The protein below binds the small molecule below.
Small molecule (SMILES): CSc1cccc(Nc2c3cccc-3[nH]c3ccccc23)c1

Sequence of chain 1.B:
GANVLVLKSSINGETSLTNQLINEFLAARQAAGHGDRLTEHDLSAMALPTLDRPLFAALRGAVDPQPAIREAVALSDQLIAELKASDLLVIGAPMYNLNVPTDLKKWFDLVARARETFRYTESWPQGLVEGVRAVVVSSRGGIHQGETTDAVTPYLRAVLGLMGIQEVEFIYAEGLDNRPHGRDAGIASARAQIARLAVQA

Sequence of chain 1.E:
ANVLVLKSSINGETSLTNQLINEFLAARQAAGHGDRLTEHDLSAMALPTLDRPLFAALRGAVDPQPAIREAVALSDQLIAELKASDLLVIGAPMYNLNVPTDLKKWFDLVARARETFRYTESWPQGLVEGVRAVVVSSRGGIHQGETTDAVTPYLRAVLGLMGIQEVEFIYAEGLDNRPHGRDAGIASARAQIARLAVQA

Binding-site contacts:
Ligand atom C11 contacts residue TYR129 of chain 1.B at 3.5 Å (hydrophobic).
Ligand atom C13 contacts residue FMN1 of chain 1.P at 3.9 Å.
Ligand atom C10 contacts residue FMN1 of chain 1.P at 3.5 Å.
Ligand atom C1 contacts residue ASP118 of chain 1.B at 3.0 Å.
Ligand atom C11 contacts residue ASP186 of chain 1.E at 3.1 Å.
Ligand atom C14 contacts residue PHE65 of chain 1.B at 3.7 Å (hydrophobic).
Ligand atom C15 contacts residue TYR129 of chain 1.B at 3.0 Å (hydrophobic).
Ligand atom C3 contacts residue PHE65 of chain 1.B at 3.7 Å (hydrophobic).
Ligand atom N2 contacts residue TYR129 of chain 1.B at 3.7 Å.
Ligand atom C9 contacts residue ASP186 of chain 1.E at 3.7 Å.
Ligand atom N1 contacts residue PHE127 of chain 1.B at 3.8 Å.
Ligand atom C19 contacts residue PHE65 of chain 1.B at 3.8 Å (hydrophobic).
Ligand atom C13 contacts residue PHE65 of chain 1.B at 3.5 Å (hydrophobic).
Ligand atom C5 contacts residue ALA123 of chain 1.B at 3.8 Å (hydrophobic).
Ligand atom C10 contacts residue TYR129 of chain 1.B at 3.1 Å (hydrophobic).
Ligand atom C9 contacts residue FMN1 of chain 1.P at 3.4 Å.
Ligand atom C14 contacts residue TYR129 of chain 1.B at 3.2 Å (hydrophobic).
Ligand atom C18 contacts residue PHE127 of chain 1.B at 3.5 Å (hydrophobic).
Ligand atom C7 contacts residue TYR129 of chain 1.B at 3.5 Å (hydrophobic).
Ligand atom N1 contacts residue FMN1 of chain 1.P at 3.4 Å.
Ligand atom N2 contacts residue FMN1 of chain 1.P at 3.5 Å (h-bond).
Ligand atom C3 contacts residue ARG69 of chain 1.B at 3.6 Å.
Ligand atom S1 contacts residue LEU68 of chain 1.B at 3.7 Å.
Ligand atom C14 contacts residue FMN1 of chain 1.P at 3.6 Å.
Ligand atom C12 contacts residue TYR129 of chain 1.B at 3.8 Å (hydrophobic).
Ligand atom C10 contacts residue ASP186 of chain 1.E at 3.6 Å.
Ligand atom C13 contacts residue TYR129 of chain 1.B at 3.7 Å (hydrophobic).
Ligand atom C7 contacts residue FMN1 of chain 1.P at 3.4 Å.
Ligand atom C4 contacts residue ALA123 of chain 1.B at 3.5 Å (hydrophobic).
Ligand atom C18 contacts residue FMN1 of chain 1.P at 3.4 Å.
Ligand atom C4 contacts residue ARG69 of chain 1.B at 3.8 Å.
Ligand atom N2 contacts residue ASP186 of chain 1.E at 2.8 Å (salt-bridge).
Ligand atom C2 contacts residue PHE65 of chain 1.B at 3.6 Å (hydrophobic).
Ligand atom C15 contacts residue FMN1 of chain 1.P at 3.5 Å.
Ligand atom C11 contacts residue FMN1 of chain 1.P at 3.7 Å.
Ligand atom C16 contacts residue FMN1 of chain 1.P at 3.7 Å.
Ligand atom C8 contacts residue FMN1 of chain 1.P at 3.4 Å.
Ligand atom C1 contacts residue ALA121 of chain 1.B at 3.1 Å (hydrophobic).
Ligand atom C5 contacts residue TYR129 of chain 1.B at 3.2 Å (hydrophobic).
Ligand atom C17 contacts residue FMN1 of chain 1.P at 3.4 Å.